Sequence of chain 1.A:
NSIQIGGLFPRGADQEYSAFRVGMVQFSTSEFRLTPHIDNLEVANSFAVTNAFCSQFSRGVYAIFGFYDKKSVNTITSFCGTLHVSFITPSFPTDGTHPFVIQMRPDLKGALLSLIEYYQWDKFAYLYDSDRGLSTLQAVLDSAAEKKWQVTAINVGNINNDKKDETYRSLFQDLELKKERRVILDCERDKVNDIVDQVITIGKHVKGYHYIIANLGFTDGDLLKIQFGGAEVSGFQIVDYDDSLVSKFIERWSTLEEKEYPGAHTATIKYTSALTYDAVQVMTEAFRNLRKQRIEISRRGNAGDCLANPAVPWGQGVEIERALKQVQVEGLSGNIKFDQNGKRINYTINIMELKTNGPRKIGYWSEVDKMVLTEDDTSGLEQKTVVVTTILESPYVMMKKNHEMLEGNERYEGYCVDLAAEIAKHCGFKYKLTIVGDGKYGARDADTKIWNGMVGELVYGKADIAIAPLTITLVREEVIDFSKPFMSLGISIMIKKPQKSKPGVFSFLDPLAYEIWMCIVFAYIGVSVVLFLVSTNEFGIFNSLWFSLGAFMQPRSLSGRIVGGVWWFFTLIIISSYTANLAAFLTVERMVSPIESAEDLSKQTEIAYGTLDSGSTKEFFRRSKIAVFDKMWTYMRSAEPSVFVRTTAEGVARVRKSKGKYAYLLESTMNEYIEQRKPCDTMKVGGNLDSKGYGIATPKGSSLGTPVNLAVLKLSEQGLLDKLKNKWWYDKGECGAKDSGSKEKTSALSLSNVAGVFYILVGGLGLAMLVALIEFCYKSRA

Binding-site contacts:
Ligand atom CAW contacts residue TYR441 of chain 1.A at 3.3 Å (hydrophobic).
Ligand atom FAF contacts residue TYR723 of chain 1.A at 3.1 Å.
Ligand atom CAZ contacts residue TYR723 of chain 1.A at 3.7 Å (hydrophobic).
Ligand atom FAF contacts residue THR698 of chain 1.A at 3.1 Å.
Ligand atom CAT contacts residue TYR441 of chain 1.A at 3.4 Å (hydrophobic).
Ligand atom OAD contacts residue SER645 of chain 1.A at 2.8 Å (h-bond).
Ligand atom CAV contacts residue TYR441 of chain 1.A at 3.3 Å (hydrophobic).
Ligand atom FAG contacts residue PRO469 of chain 1.A at 3.5 Å.
Ligand atom NAP contacts residue TYR441 of chain 1.A at 3.4 Å.
Ligand atom OAQ contacts residue THR677 of chain 1.A at 2.7 Å (h-bond).
Ligand atom CAT contacts residue THR471 of chain 1.A at 3.3 Å.
Ligand atom OAA contacts residue TYR441 of chain 1.A at 3.7 Å.
Ligand atom CAU contacts residue TYR441 of chain 1.A at 3.5 Å (hydrophobic).
Ligand atom CAL contacts residue THR677 of chain 1.A at 3.1 Å.
Ligand atom CAT contacts residue PRO469 of chain 1.A at 3.7 Å (hydrophobic).
Ligand atom CAV contacts residue PRO469 of chain 1.A at 3.5 Å (hydrophobic).
Ligand atom CAI contacts residue TYR441 of chain 1.A at 3.7 Å (hydrophobic).
Ligand atom CAN contacts residue GLU393 of chain 1.A at 3.5 Å.
Ligand atom FAG contacts residue TYR396 of chain 1.A at 3.6 Å.
Ligand atom CAS contacts residue TYR441 of chain 1.A at 3.4 Å (hydrophobic).
Ligand atom NAY contacts residue TYR441 of chain 1.A at 3.4 Å.
Ligand atom FAG contacts residue TYR441 of chain 1.A at 3.8 Å.
Ligand atom PBA contacts residue SER645 of chain 1.A at 3.7 Å.
Ligand atom CAJ contacts residue PRO469 of chain 1.A at 3.5 Å (hydrophobic).
Ligand atom CAR contacts residue TYR441 of chain 1.A at 3.8 Å (hydrophobic).
Ligand atom CAJ contacts residue TYR441 of chain 1.A at 3.3 Å (hydrophobic).
Ligand atom FAH contacts residue GLU393 of chain 1.A at 3.3 Å.
Ligand atom CAK contacts residue THR677 of chain 1.A at 3.7 Å.
Ligand atom OAA contacts residue ARG476 of chain 1.A at 2.8 Å (salt-bridge).
Ligand atom OAB contacts residue TYR441 of chain 1.A at 3.6 Å.
Ligand atom NAP contacts residue PRO469 of chain 1.A at 2.7 Å (h-bond).
Ligand atom CAJ contacts residue TYR723 of chain 1.A at 3.6 Å (hydrophobic).
Ligand atom FAG contacts residue TYR723 of chain 1.A at 3.6 Å.
Ligand atom OAC contacts residue SER645 of chain 1.A at 3.3 Å (h-bond).
Ligand atom OAC contacts residue GLY644 of chain 1.A at 3.5 Å.
Ligand atom OAE contacts residue SER645 of chain 1.A at 3.5 Å (h-bond).
Ligand atom NAP contacts residue THR471 of chain 1.A at 3.5 Å (h-bond).
Ligand atom OAA contacts residue THR471 of chain 1.A at 2.9 Å (h-bond).
Ligand atom OAB contacts residue ARG476 of chain 1.A at 2.9 Å (salt-bridge).
Ligand atom OAA contacts residue LEU470 of chain 1.A at 3.5 Å.

The small molecule below binds the protein below.
Small molecule (SMILES): O=c1[nH]c2cc(C(F)(F)F)c(N3CCOCC3)cc2n(CP(=O)(O)O)c1=O